Binding-site contacts:
Ligand atom O2A contacts residue ARG92 of chain 1.I at 3.2 Å (salt-bridge).
Ligand atom C6 contacts residue TYR154 of chain 1.I at 3.8 Å (hydrophobic).
Ligand atom O2' contacts residue TYR285 of chain 1.I at 3.0 Å (h-bond).
Ligand atom CM7 contacts residue SAH1 of chain 1.TA at 3.5 Å.
Ligand atom O3A contacts residue ARG41 of chain 1.I at 3.4 Å (salt-bridge).
Ligand atom O2' contacts residue ALA40 of chain 1.I at 3.8 Å.
Ligand atom PC contacts residue MG1 of chain 1.VA at 3.6 Å.
Ligand atom O3C contacts residue ARG41 of chain 1.I at 3.1 Å (salt-bridge).
Ligand atom C5 contacts residue TYR248 of chain 1.I at 3.5 Å (hydrophobic).
Ligand atom PC contacts residue HIS37 of chain 1.I at 3.8 Å.
Ligand atom N3 contacts residue TYR248 of chain 1.I at 3.7 Å.
Ligand atom O1A contacts residue TYR248 of chain 1.I at 2.9 Å (h-bond).
Ligand atom C4 contacts residue TYR248 of chain 1.I at 3.6 Å (hydrophobic).
Ligand atom O2' contacts residue ASP152 of chain 1.I at 3.8 Å.
Ligand atom O1B contacts residue MG1 of chain 1.VA at 2.8 Å.
Ligand atom C2 contacts residue GLU250 of chain 1.I at 3.4 Å.
Ligand atom N1 contacts residue TYR154 of chain 1.I at 3.5 Å.
Ligand atom O1C contacts residue MG1 of chain 1.VA at 2.1 Å.
Ligand atom PA contacts residue TYR248 of chain 1.I at 3.6 Å.
Ligand atom C6 contacts residue TYR248 of chain 1.I at 3.6 Å (hydrophobic).
Ligand atom N2 contacts residue GLU250 of chain 1.I at 3.1 Å (salt-bridge).
Ligand atom O3B contacts residue ARG41 of chain 1.I at 3.7 Å.
Ligand atom O2B contacts residue ARG70 of chain 1.I at 2.7 Å (salt-bridge).
Ligand atom N2 contacts residue PHE241 of chain 1.I at 3.8 Å.
Ligand atom N1 contacts residue GLU250 of chain 1.I at 2.8 Å (salt-bridge).
Ligand atom C2 contacts residue TYR248 of chain 1.I at 3.7 Å (hydrophobic).
Ligand atom CM7 contacts residue TYR248 of chain 1.I at 3.8 Å (hydrophobic).
Ligand atom O3' contacts residue ARG41 of chain 1.I at 3.8 Å.
Ligand atom PB contacts residue MG1 of chain 1.VA at 3.7 Å.
Ligand atom N7 contacts residue TYR248 of chain 1.I at 3.7 Å.
Ligand atom N1 contacts residue TYR248 of chain 1.I at 3.6 Å.
Ligand atom O3B contacts residue ARG70 of chain 1.I at 3.7 Å.
Ligand atom O3C contacts residue HIS37 of chain 1.I at 3.1 Å (h-bond).
Ligand atom C2 contacts residue TYR154 of chain 1.I at 3.6 Å (hydrophobic).
Ligand atom O1C contacts residue HIS37 of chain 1.I at 3.4 Å (h-bond).
Ligand atom O3A contacts residue MG1 of chain 1.VA at 3.9 Å.
Ligand atom O4' contacts residue VAL243 of chain 1.I at 3.8 Å.
Ligand atom O2A contacts residue TYR248 of chain 1.I at 3.6 Å.
Ligand atom C2' contacts residue ASP152 of chain 1.I at 3.8 Å.
Ligand atom C6 contacts residue GLU250 of chain 1.I at 3.8 Å.

Sequence of chain 1.J:
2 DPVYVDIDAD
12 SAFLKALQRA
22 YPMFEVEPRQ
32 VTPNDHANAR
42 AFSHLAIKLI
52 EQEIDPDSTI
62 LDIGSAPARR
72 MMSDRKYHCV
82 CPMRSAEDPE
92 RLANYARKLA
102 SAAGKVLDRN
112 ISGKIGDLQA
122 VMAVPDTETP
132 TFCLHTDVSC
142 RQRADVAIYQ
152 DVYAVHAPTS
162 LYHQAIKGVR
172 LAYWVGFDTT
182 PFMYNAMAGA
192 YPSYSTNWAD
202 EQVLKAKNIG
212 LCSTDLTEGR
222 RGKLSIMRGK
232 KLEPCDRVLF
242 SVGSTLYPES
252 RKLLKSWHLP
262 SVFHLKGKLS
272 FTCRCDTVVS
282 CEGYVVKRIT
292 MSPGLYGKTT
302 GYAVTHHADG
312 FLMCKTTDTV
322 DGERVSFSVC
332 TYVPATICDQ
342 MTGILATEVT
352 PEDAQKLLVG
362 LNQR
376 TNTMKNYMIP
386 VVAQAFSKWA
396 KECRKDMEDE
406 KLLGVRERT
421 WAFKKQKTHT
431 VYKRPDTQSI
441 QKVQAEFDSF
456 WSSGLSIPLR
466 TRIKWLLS

This protein binds this small molecule.
Small molecule (SMILES): C[n+]1cn([C@@H]2O[C@H](CO[P](=O)(O)O[P](=O)(O)OP(=O)(O)O)[C@@H](O)[C@H]2O)c2nc(N)[nH]c(=O)c21

Sequence of chain 1.I:
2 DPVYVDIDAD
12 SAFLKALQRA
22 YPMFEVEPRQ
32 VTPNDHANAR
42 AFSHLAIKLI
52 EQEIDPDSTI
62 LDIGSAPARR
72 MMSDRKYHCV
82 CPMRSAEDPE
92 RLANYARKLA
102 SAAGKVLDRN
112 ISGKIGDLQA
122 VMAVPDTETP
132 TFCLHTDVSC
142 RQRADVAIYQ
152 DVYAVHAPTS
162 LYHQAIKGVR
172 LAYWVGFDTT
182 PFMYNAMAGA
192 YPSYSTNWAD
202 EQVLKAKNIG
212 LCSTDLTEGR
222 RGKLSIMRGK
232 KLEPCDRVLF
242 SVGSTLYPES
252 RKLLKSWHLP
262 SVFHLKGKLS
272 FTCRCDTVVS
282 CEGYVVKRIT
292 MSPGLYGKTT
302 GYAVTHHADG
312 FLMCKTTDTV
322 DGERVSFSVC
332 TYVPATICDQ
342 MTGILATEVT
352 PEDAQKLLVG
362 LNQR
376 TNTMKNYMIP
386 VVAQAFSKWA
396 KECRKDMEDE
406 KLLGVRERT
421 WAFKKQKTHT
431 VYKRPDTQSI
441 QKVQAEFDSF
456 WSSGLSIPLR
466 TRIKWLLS